This protein binds this small molecule.
Small molecule (SMILES): CC(=O)N[C@H]1[C@H](O[C@H]2[C@H](O)[C@@H](NC(C)=O)CO[C@@H]2CO)O[C@H](CO)[C@@H](O)[C@@H]1O

Sequence of chain 1.A:
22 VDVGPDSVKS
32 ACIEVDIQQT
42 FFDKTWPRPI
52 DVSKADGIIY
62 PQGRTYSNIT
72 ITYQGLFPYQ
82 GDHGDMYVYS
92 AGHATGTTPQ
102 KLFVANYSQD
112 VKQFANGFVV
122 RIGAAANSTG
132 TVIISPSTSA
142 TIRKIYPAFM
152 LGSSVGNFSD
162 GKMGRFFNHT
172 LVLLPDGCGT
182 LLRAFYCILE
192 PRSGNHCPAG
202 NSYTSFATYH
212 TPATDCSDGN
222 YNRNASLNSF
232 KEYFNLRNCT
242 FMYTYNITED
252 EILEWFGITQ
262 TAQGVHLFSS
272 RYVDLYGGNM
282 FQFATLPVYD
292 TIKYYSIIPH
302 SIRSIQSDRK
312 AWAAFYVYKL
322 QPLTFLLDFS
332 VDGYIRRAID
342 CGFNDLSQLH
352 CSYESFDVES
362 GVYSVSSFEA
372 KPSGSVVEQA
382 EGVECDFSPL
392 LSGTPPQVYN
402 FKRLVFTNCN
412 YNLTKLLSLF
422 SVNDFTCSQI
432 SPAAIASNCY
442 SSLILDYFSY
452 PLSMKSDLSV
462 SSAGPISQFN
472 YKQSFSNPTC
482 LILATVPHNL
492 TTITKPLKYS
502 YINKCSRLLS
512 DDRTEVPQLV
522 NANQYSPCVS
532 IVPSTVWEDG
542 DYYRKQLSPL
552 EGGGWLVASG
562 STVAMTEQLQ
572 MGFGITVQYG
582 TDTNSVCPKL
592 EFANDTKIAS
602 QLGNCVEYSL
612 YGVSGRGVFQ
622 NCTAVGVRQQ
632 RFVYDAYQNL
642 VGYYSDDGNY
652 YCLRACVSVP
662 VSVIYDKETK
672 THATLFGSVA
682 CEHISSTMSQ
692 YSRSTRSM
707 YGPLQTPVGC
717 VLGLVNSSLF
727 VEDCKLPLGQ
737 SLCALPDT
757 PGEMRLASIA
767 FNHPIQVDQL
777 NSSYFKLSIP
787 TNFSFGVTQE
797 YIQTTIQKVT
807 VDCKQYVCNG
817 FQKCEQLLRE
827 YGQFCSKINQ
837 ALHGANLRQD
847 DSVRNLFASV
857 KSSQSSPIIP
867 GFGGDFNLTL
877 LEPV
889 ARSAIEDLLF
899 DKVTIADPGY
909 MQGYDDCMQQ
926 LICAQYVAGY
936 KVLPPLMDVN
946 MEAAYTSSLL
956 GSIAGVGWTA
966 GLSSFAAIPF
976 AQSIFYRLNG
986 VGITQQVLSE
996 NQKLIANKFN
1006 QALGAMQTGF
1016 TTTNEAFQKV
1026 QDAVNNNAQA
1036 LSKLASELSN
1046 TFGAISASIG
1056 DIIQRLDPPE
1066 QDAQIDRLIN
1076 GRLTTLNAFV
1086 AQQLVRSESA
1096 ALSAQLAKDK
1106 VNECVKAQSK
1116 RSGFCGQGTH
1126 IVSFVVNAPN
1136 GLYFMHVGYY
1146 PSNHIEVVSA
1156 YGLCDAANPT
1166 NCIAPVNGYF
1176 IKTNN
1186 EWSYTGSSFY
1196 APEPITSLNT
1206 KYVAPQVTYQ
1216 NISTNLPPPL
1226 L

Binding-site contacts:
Ligand atom C2 contacts residue LYS1003 of chain 1.A at 4.3 Å.
Ligand atom N2 contacts residue LYS1003 of chain 1.A at 4.4 Å.
Ligand atom C4 contacts residue ASN788 of chain 1.A at 4.2 Å.
Ligand atom O5 contacts residue PHE789 of chain 1.A at 3.9 Å.
Ligand atom C1 contacts residue ASN788 of chain 1.A at 1.4 Å.
Ligand atom C7 contacts residue ASN788 of chain 1.A at 3.1 Å.
Ligand atom C3 contacts residue ASN788 of chain 1.A at 3.8 Å.
Ligand atom C5 contacts residue PHE789 of chain 1.A at 4.5 Å (hydrophobic).
Ligand atom C5 contacts residue ASN788 of chain 1.A at 3.6 Å.
Ligand atom C7 contacts residue ASN1148 of chain 1.A at 4.2 Å.
Ligand atom O7 contacts residue ASN788 of chain 1.A at 3.6 Å (h-bond).
Ligand atom O5 contacts residue ASN788 of chain 1.A at 2.3 Å (h-bond).
Ligand atom C1 contacts residue LYS1003 of chain 1.A at 3.6 Å.
Ligand atom C1 contacts residue ASN1148 of chain 1.A at 4.5 Å.
Ligand atom C1 contacts residue SER1147 of chain 1.A at 4.0 Å.
Ligand atom C8 contacts residue ASN788 of chain 1.A at 3.5 Å.
Ligand atom O7 contacts residue ASN1148 of chain 1.A at 3.3 Å (h-bond).
Ligand atom C5 contacts residue LYS1003 of chain 1.A at 4.1 Å.
Ligand atom N2 contacts residue ASN788 of chain 1.A at 2.8 Å (h-bond).
Ligand atom O5 contacts residue SER1147 of chain 1.A at 3.8 Å.
Ligand atom C2 contacts residue ASN788 of chain 1.A at 2.5 Å.
Ligand atom C3 contacts residue LYS1003 of chain 1.A at 4.3 Å.
Ligand atom O5 contacts residue LYS1003 of chain 1.A at 4.1 Å.
Ligand atom C1 contacts residue PHE789 of chain 1.A at 3.7 Å (hydrophobic).